Binding-site contacts:
Ligand atom O7 contacts residue SER345 of chain 27.F at 4.2 Å.
Ligand atom C1 contacts residue ASN358 of chain 27.F at 1.4 Å.
Ligand atom C7 contacts residue ASN358 of chain 27.F at 3.4 Å.
Ligand atom N2 contacts residue ASN358 of chain 27.F at 2.9 Å (h-bond).
Ligand atom O7 contacts residue ASN358 of chain 27.F at 3.3 Å (h-bond).
Ligand atom C2 contacts residue ASN358 of chain 27.F at 2.5 Å.
Ligand atom C3 contacts residue ASN358 of chain 27.F at 3.8 Å.
Ligand atom O7 contacts residue SER343 of chain 27.F at 4.3 Å.
Ligand atom C5 contacts residue ASN358 of chain 27.F at 3.6 Å.
Ligand atom O5 contacts residue ASN358 of chain 27.F at 2.4 Å (h-bond).
Ligand atom C4 contacts residue ASN358 of chain 27.F at 4.2 Å.

Sequence of chain 27.F:
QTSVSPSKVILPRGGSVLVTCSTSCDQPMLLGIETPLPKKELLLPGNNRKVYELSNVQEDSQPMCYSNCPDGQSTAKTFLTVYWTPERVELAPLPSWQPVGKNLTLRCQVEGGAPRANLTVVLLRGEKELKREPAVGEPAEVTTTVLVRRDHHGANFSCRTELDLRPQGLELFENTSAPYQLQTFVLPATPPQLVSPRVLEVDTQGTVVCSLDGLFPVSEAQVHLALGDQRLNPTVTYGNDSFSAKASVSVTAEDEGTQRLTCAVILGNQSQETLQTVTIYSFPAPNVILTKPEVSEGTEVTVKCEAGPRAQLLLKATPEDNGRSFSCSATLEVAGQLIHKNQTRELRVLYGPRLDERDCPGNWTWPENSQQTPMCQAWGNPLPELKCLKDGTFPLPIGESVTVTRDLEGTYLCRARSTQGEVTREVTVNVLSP

This small molecule binds to this protein.
Small molecule (SMILES): CC(=O)N[C@@H]1[C@@H](O)[C@H](O)[C@@H](CO)O[C@H]1O